Sequence of chain 1.A:
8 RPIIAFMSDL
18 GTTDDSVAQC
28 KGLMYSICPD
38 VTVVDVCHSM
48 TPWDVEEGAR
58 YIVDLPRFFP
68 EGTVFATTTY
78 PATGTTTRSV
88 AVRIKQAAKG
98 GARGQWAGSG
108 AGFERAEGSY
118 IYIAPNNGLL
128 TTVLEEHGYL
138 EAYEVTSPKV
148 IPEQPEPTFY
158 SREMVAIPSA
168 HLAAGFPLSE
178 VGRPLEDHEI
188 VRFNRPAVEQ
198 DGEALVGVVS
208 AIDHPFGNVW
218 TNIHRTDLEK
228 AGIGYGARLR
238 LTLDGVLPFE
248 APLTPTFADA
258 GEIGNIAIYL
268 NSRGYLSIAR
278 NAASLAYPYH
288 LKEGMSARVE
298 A

Binding-site contacts:
Ligand atom O3' contacts residue SER158 of chain 1.C at 2.7 Å (h-bond).
Ligand atom N3 contacts residue PRO78 of chain 1.C at 3.3 Å.
Ligand atom N7 contacts residue PHE213 of chain 1.A at 3.6 Å.
Ligand atom O2' contacts residue ASP16 of chain 1.C at 2.5 Å (salt-bridge).
Ligand atom N1 contacts residue PHE254 of chain 1.A at 3.4 Å.
Ligand atom C2' contacts residue PHE213 of chain 1.A at 3.5 Å (hydrophobic).
Ligand atom C4 contacts residue PHE254 of chain 1.A at 3.5 Å (hydrophobic).
Ligand atom C1' contacts residue TYR77 of chain 1.C at 3.5 Å (hydrophobic).
Ligand atom C3' contacts residue SER158 of chain 1.C at 3.6 Å.
Ligand atom N3 contacts residue TRP50 of chain 1.C at 3.3 Å (h-bond).
Ligand atom N1 contacts residue ALA279 of chain 1.A at 2.7 Å (h-bond).
Ligand atom O2' contacts residue TYR77 of chain 1.C at 3.2 Å (h-bond).
Ligand atom C4' contacts residue SER158 of chain 1.C at 3.6 Å.
Ligand atom C2 contacts residue ALA279 of chain 1.A at 3.3 Å (hydrophobic).
Ligand atom N6 contacts residue ASN215 of chain 1.A at 3.0 Å (h-bond).
Ligand atom C6 contacts residue ARG277 of chain 1.A at 3.6 Å.
Ligand atom N1 contacts residue ARG277 of chain 1.A at 3.6 Å.
Ligand atom C3' contacts residue ASP16 of chain 1.C at 3.4 Å.
Ligand atom C6 contacts residue PHE254 of chain 1.A at 3.4 Å (hydrophobic).
Ligand atom C5 contacts residue TRP50 of chain 1.C at 3.5 Å (hydrophobic).
Ligand atom O3' contacts residue TYR77 of chain 1.C at 3.4 Å (h-bond).
Ligand atom C8 contacts residue PHE213 of chain 1.A at 3.7 Å (hydrophobic).
Ligand atom N7 contacts residue PHE254 of chain 1.A at 3.4 Å.
Ligand atom C2 contacts residue PRO78 of chain 1.C at 3.5 Å (hydrophobic).
Ligand atom C6 contacts residue TRP50 of chain 1.C at 3.5 Å (hydrophobic).
Ligand atom N9 contacts residue TRP50 of chain 1.C at 3.6 Å (h-bond).
Ligand atom C2' contacts residue ASP16 of chain 1.C at 3.5 Å.
Ligand atom C4 contacts residue TRP50 of chain 1.C at 3.2 Å (hydrophobic).
Ligand atom N7 contacts residue ASN215 of chain 1.A at 3.0 Å (h-bond).
Ligand atom O2' contacts residue TRP50 of chain 1.C at 3.2 Å (h-bond).
Ligand atom N6 contacts residue PHE254 of chain 1.A at 3.3 Å.
Ligand atom N9 contacts residue PHE254 of chain 1.A at 3.7 Å.
Ligand atom O4' contacts residue THR80 of chain 1.C at 3.5 Å.
Ligand atom O3' contacts residue ASP16 of chain 1.C at 2.6 Å (salt-bridge).
Ligand atom N6 contacts residue ARG277 of chain 1.A at 2.8 Å (salt-bridge).
Ligand atom N3 contacts residue PHE254 of chain 1.A at 3.6 Å.
Ligand atom C2 contacts residue PHE254 of chain 1.A at 3.7 Å (hydrophobic).
Ligand atom O4' contacts residue GOL1 of chain 1.G at 3.7 Å.
Ligand atom O4' contacts residue THR155 of chain 1.C at 3.2 Å (h-bond).
Ligand atom C5 contacts residue PHE254 of chain 1.A at 3.5 Å (hydrophobic).

A small-molecule ligand and the protein it binds are described below.
Small molecule (SMILES): Nc1ncnc2c1ncn2[C@@H]1OC[C@@H](O)[C@H]1O

Sequence of chain 1.C:
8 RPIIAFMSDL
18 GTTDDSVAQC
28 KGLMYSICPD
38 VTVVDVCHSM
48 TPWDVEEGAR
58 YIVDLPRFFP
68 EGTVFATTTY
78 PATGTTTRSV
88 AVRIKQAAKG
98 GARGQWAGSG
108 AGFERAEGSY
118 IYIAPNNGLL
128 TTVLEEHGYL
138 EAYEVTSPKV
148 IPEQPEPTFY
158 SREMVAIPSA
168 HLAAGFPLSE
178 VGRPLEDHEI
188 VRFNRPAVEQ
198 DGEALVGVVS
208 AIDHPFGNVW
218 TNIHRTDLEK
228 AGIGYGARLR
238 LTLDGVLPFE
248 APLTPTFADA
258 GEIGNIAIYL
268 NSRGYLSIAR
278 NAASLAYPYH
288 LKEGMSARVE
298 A